Sequence of chain 1.A:
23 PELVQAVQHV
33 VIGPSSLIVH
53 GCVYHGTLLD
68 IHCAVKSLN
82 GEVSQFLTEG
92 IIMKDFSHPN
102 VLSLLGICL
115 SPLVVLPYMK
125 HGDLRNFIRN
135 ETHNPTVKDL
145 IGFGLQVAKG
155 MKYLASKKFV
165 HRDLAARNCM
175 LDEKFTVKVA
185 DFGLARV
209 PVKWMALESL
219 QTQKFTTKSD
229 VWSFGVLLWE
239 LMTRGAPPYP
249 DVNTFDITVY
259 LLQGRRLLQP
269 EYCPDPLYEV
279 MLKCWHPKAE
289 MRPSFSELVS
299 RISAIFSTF

A small-molecule ligand and the protein it binds are described below.
Small molecule (SMILES): C[C@@H](c1ccccc1)n1cc(-c2cc(F)cc(F)c2)c(=O)[nH]c1=O

Binding-site contacts:
Ligand atom O contacts residue ASP185 of chain 1.A at 3.8 Å.
Ligand atom C7 contacts residue LEU103 of chain 1.A at 3.3 Å (hydrophobic).
Ligand atom C4 contacts residue HIS165 of chain 1.A at 3.8 Å.
Ligand atom C17 contacts residue LEU105 of chain 1.A at 3.9 Å (hydrophobic).
Ligand atom F contacts residue ILE108 of chain 1.A at 2.9 Å.
Ligand atom C8 contacts residue MET94 of chain 1.A at 3.5 Å (hydrophobic).
Ligand atom C16 contacts residue MET94 of chain 1.A at 3.7 Å (hydrophobic).
Ligand atom O1 contacts residue ASP185 of chain 1.A at 3.0 Å (salt-bridge).
Ligand atom F1 contacts residue VAL191 of chain 1.A at 3.8 Å.
Ligand atom O1 contacts residue LEU120 of chain 1.A at 3.8 Å.
Ligand atom C15 contacts residue GLU90 of chain 1.A at 3.6 Å.
Ligand atom F1 contacts residue LEU188 of chain 1.A at 3.2 Å.
Ligand atom C16 contacts residue ILE108 of chain 1.A at 3.7 Å (hydrophobic).
Ligand atom O1 contacts residue ALA184 of chain 1.A at 3.4 Å.
Ligand atom C contacts residue LEU103 of chain 1.A at 3.3 Å (hydrophobic).
Ligand atom C3 contacts residue MET94 of chain 1.A at 3.7 Å (hydrophobic).
Ligand atom C12 contacts residue MET94 of chain 1.A at 3.5 Å (hydrophobic).
Ligand atom C6 contacts residue PHE97 of chain 1.A at 3.8 Å (hydrophobic).
Ligand atom C9 contacts residue MET94 of chain 1.A at 3.9 Å (hydrophobic).
Ligand atom C11 contacts residue LEU120 of chain 1.A at 3.7 Å (hydrophobic).
Ligand atom C1 contacts residue LEU103 of chain 1.A at 3.8 Å (hydrophobic).
Ligand atom N1 contacts residue ASP185 of chain 1.A at 2.8 Å (salt-bridge).
Ligand atom C17 contacts residue VAL118 of chain 1.A at 3.9 Å (hydrophobic).
Ligand atom C11 contacts residue ASP185 of chain 1.A at 3.4 Å.
Ligand atom C17 contacts residue MET94 of chain 1.A at 3.3 Å (hydrophobic).
Ligand atom N1 contacts residue LEU120 of chain 1.A at 3.8 Å.
Ligand atom C14 contacts residue PHE87 of chain 1.A at 3.9 Å (hydrophobic).
Ligand atom F contacts residue LEU105 of chain 1.A at 3.4 Å.
Ligand atom C6 contacts residue VAL102 of chain 1.A at 3.9 Å (hydrophobic).
Ligand atom C4 contacts residue ASP185 of chain 1.A at 3.9 Å.
Ligand atom C4 contacts residue PHE163 of chain 1.A at 3.9 Å (hydrophobic).
Ligand atom C7 contacts residue VAL183 of chain 1.A at 3.7 Å (hydrophobic).
Ligand atom F1 contacts residue PHE87 of chain 1.A at 3.5 Å.
Ligand atom C6 contacts residue VAL183 of chain 1.A at 3.6 Å (hydrophobic).
Ligand atom C3 contacts residue ASP185 of chain 1.A at 3.7 Å.
Ligand atom F contacts residue GLY91 of chain 1.A at 3.4 Å.
Ligand atom C5 contacts residue HIS165 of chain 1.A at 3.8 Å.
Ligand atom C5 contacts residue PHE163 of chain 1.A at 3.8 Å (hydrophobic).
Ligand atom C15 contacts residue PHE87 of chain 1.A at 3.7 Å (hydrophobic).
Ligand atom C10 contacts residue ASP185 of chain 1.A at 3.7 Å.